Binding-site contacts:
Ligand atom O6 contacts residue LEU53 of chain 2.B at 3.5 Å.
Ligand atom C3 contacts residue ASN50 of chain 2.B at 3.8 Å.
Ligand atom C7 contacts residue ASN50 of chain 2.B at 3.5 Å.
Ligand atom C6 contacts residue LEU53 of chain 2.B at 3.9 Å (hydrophobic).
Ligand atom C5 contacts residue ASN50 of chain 2.B at 3.6 Å.
Ligand atom O5 contacts residue THR52 of chain 2.B at 3.4 Å (h-bond).
Ligand atom O5 contacts residue LEU53 of chain 2.B at 3.8 Å.
Ligand atom O5 contacts residue ASN50 of chain 2.B at 2.3 Å (h-bond).
Ligand atom N2 contacts residue ASN50 of chain 2.B at 3.0 Å (h-bond).
Ligand atom O7 contacts residue ASN50 of chain 2.B at 3.6 Å.
Ligand atom C5 contacts residue THR52 of chain 2.B at 3.5 Å.
Ligand atom C1 contacts residue THR52 of chain 2.B at 3.4 Å.
Ligand atom C6 contacts residue THR52 of chain 2.B at 4.0 Å.
Ligand atom C1 contacts residue ASN50 of chain 2.B at 1.4 Å.
Ligand atom O6 contacts residue THR52 of chain 2.B at 3.2 Å (h-bond).
Ligand atom C2 contacts residue ASN50 of chain 2.B at 2.5 Å.
Ligand atom C4 contacts residue ASN50 of chain 2.B at 4.2 Å.

This small molecule binds to this protein.
Small molecule (SMILES): CC(=O)N[C@@H]1[C@@H](O)[C@H](O)[C@@H](CO)O[C@H]1O

Sequence of chain 2.B:
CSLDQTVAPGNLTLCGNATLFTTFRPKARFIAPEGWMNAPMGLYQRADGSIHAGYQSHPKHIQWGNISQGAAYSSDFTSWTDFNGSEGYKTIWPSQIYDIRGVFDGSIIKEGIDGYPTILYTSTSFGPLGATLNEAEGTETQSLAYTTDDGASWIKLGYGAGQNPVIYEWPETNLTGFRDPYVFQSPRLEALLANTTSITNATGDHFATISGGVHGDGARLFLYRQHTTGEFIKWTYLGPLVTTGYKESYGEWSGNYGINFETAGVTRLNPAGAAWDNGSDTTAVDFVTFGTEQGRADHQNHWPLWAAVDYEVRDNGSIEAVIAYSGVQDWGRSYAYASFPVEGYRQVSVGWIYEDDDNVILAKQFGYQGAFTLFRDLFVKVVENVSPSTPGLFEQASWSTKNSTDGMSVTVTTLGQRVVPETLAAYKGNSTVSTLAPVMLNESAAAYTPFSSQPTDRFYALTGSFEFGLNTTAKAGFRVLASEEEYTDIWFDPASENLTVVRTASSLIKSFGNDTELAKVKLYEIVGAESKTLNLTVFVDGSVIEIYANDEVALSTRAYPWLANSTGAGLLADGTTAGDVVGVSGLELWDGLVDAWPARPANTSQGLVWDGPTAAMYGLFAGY